This protein binds this small molecule.
Small molecule (SMILES): N#C[Fe](C#N)C#[O+].[Ni]

Sequence of chain 1.D:
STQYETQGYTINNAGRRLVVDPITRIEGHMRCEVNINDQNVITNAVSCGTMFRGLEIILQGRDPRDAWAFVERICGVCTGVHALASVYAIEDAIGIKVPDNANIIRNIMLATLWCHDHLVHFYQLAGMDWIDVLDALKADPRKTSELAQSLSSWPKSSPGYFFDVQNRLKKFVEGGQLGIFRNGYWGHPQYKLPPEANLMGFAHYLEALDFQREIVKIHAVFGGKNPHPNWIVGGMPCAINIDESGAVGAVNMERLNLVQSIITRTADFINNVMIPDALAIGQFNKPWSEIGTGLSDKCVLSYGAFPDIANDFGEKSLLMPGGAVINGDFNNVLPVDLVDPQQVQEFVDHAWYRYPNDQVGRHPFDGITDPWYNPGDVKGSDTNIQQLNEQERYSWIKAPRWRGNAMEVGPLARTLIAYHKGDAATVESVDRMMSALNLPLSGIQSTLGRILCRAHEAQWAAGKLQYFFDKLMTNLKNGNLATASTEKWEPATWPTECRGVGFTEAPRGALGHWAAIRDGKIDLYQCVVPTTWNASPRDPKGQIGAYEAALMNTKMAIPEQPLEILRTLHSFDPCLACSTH

Binding-site contacts:
Ligand atom N1 contacts residue VAL530 of chain 1.D at 3.9 Å.
Ligand atom C3 contacts residue PRO531 of chain 1.D at 3.8 Å (hydrophobic).
Ligand atom N2 contacts residue CYS79 of chain 1.D at 3.5 Å.
Ligand atom NI contacts residue CYS76 of chain 1.D at 2.2 Å.
Ligand atom C2 contacts residue ARG509 of chain 1.D at 3.4 Å.
Ligand atom N1 contacts residue CYS576 of chain 1.D at 3.7 Å.
Ligand atom C1 contacts residue ARG509 of chain 1.D at 3.6 Å.
Ligand atom N2 contacts residue PRO508 of chain 1.D at 3.3 Å.
Ligand atom O3 contacts residue LEU512 of chain 1.D at 3.7 Å.
Ligand atom O3 contacts residue CYS579 of chain 1.D at 3.9 Å.
Ligand atom N1 contacts residue ARG509 of chain 1.D at 3.7 Å.
Ligand atom O3 contacts residue HIS83 of chain 1.D at 3.4 Å (h-bond).
Ligand atom O3 contacts residue PRO531 of chain 1.D at 3.4 Å.
Ligand atom NI contacts residue CYS576 of chain 1.D at 2.2 Å.
Ligand atom C1 contacts residue CYS576 of chain 1.D at 3.7 Å (hydrophobic).
Ligand atom N1 contacts residue PRO531 of chain 1.D at 3.6 Å.
Ligand atom C1 contacts residue THR532 of chain 1.D at 3.8 Å.
Ligand atom O3 contacts residue CYS79 of chain 1.D at 4.0 Å.
Ligand atom N2 contacts residue ARG509 of chain 1.D at 2.9 Å (salt-bridge).
Ligand atom C3 contacts residue VAL530 of chain 1.D at 3.5 Å (hydrophobic).
Ligand atom FE contacts residue CYS79 of chain 1.D at 2.3 Å.
Ligand atom O3 contacts residue VAL82 of chain 1.D at 3.6 Å.
Ligand atom C1 contacts residue PRO531 of chain 1.D at 3.7 Å (hydrophobic).
Ligand atom C3 contacts residue CYS579 of chain 1.D at 3.0 Å (hydrophobic).
Ligand atom C1 contacts residue VAL530 of chain 1.D at 3.8 Å (hydrophobic).
Ligand atom N1 contacts residue CYS579 of chain 1.D at 3.4 Å.
Ligand atom C3 contacts residue CYS79 of chain 1.D at 3.1 Å (hydrophobic).
Ligand atom C2 contacts residue ALA507 of chain 1.D at 3.6 Å (hydrophobic).
Ligand atom NI contacts residue CYS79 of chain 1.D at 2.2 Å.
Ligand atom C3 contacts residue ALA507 of chain 1.D at 3.7 Å (hydrophobic).
Ligand atom C3 contacts residue VAL82 of chain 1.D at 3.8 Å (hydrophobic).
Ligand atom NI contacts residue CYS579 of chain 1.D at 2.5 Å.
Ligand atom O3 contacts residue VAL530 of chain 1.D at 3.4 Å.
Ligand atom FE contacts residue CYS579 of chain 1.D at 2.3 Å.
Ligand atom N2 contacts residue ALA507 of chain 1.D at 3.4 Å.
Ligand atom C1 contacts residue CYS579 of chain 1.D at 3.0 Å (hydrophobic).
Ligand atom N1 contacts residue THR532 of chain 1.D at 2.8 Å (h-bond).
Ligand atom C3 contacts residue HIS83 of chain 1.D at 3.5 Å.
Ligand atom O3 contacts residue ALA507 of chain 1.D at 3.4 Å.
Ligand atom C2 contacts residue CYS79 of chain 1.D at 3.0 Å (hydrophobic).